This small molecule binds to this protein.
Small molecule (SMILES): CC(=O)N[C@H]1[C@H](O[C@H]2[C@H](O)[C@@H](NC(C)=O)CO[C@@H]2CO)O[C@H](CO)[C@@H](O[C@@H]2O[C@H](CO)[C@@H](O)[C@H](O)[C@@H]2O)[C@@H]1O

Binding-site contacts:
Ligand atom C8 contacts residue ASN120 of chain 1.E at 4.2 Å.
Ligand atom N2 contacts residue ASN120 of chain 1.E at 3.0 Å (h-bond).
Ligand atom O5 contacts residue ASN120 of chain 1.E at 2.3 Å (h-bond).
Ligand atom C1 contacts residue ASN120 of chain 1.E at 1.4 Å.
Ligand atom C7 contacts residue ASN120 of chain 1.E at 3.2 Å.
Ligand atom C8 contacts residue THR98 of chain 1.E at 3.4 Å.
Ligand atom O5 contacts residue GLU129 of chain 1.E at 4.0 Å.
Ligand atom C3 contacts residue ASN120 of chain 1.E at 3.8 Å.
Ligand atom C4 contacts residue ASN120 of chain 1.E at 4.2 Å.
Ligand atom O7 contacts residue GLU129 of chain 1.E at 4.3 Å.
Ligand atom C2 contacts residue ASN120 of chain 1.E at 2.5 Å.
Ligand atom C8 contacts residue PHE119 of chain 1.E at 4.2 Å (hydrophobic).
Ligand atom C1 contacts residue GLU129 of chain 1.E at 4.1 Å.
Ligand atom O7 contacts residue ASN120 of chain 1.E at 3.1 Å (h-bond).
Ligand atom C5 contacts residue ASN120 of chain 1.E at 3.6 Å.

Sequence of chain 1.E:
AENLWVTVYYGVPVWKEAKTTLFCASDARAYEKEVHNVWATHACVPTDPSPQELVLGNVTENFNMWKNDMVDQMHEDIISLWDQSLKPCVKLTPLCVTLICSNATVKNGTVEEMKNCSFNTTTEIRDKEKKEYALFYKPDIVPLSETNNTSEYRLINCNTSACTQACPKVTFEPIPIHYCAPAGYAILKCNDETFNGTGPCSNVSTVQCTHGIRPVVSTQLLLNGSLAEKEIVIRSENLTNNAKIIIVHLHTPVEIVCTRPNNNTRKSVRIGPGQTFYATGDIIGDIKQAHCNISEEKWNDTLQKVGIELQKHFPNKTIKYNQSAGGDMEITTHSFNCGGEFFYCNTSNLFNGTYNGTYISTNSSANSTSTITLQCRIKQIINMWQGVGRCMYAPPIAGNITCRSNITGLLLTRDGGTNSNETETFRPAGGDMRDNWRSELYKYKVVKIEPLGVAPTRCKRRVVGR